Sequence of chain 1.A:
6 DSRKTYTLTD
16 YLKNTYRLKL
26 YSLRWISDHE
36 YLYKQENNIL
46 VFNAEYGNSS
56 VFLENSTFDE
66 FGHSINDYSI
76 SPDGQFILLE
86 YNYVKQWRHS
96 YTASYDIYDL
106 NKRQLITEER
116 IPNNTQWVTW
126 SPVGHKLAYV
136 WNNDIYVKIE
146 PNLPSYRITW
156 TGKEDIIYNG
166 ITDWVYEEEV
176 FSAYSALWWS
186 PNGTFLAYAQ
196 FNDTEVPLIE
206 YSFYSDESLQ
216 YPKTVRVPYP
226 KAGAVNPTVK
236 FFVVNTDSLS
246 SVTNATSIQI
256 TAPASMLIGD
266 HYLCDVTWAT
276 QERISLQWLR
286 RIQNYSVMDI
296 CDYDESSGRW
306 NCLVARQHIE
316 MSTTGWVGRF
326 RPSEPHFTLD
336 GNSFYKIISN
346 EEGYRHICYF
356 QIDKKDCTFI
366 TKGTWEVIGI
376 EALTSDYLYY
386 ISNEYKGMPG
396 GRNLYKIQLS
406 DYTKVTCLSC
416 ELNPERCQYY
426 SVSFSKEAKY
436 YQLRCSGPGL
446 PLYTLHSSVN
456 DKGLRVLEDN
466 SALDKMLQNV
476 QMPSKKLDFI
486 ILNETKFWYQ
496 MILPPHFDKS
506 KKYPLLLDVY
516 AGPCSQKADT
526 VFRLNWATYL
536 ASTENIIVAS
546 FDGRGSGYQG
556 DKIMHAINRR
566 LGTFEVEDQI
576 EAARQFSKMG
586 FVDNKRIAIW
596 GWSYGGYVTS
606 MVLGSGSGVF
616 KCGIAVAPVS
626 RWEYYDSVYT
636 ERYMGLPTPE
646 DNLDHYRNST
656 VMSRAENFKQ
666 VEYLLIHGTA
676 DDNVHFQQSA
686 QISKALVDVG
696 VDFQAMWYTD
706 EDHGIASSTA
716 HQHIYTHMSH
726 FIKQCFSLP

A small-molecule ligand and the protein it binds are described below.
Small molecule (SMILES): CC(=O)N[C@@H]1[C@@H](O)[C@H](O)[C@@H](CO)O[C@H]1O

Binding-site contacts:
Ligand atom O3 contacts residue TRP155 of chain 1.A at 4.4 Å.
Ligand atom C5 contacts residue ASN249 of chain 1.A at 3.6 Å.
Ligand atom C8 contacts residue ASN249 of chain 1.A at 4.2 Å.
Ligand atom C8 contacts residue TRP155 of chain 1.A at 3.5 Å (hydrophobic).
Ligand atom C2 contacts residue ASN249 of chain 1.A at 2.4 Å.
Ligand atom C3 contacts residue ASN249 of chain 1.A at 3.8 Å.
Ligand atom C1 contacts residue ASN249 of chain 1.A at 1.4 Å.
Ligand atom O5 contacts residue ASN249 of chain 1.A at 2.3 Å (h-bond).
Ligand atom N2 contacts residue TRP155 of chain 1.A at 3.5 Å.
Ligand atom C1 contacts residue TRP155 of chain 1.A at 3.6 Å (hydrophobic).
Ligand atom C5 contacts residue TRP155 of chain 1.A at 4.5 Å (hydrophobic).
Ligand atom C4 contacts residue ASN249 of chain 1.A at 4.1 Å.
Ligand atom N2 contacts residue ASN249 of chain 1.A at 2.9 Å (h-bond).
Ligand atom C7 contacts residue ASN249 of chain 1.A at 3.3 Å.
Ligand atom O7 contacts residue ASN249 of chain 1.A at 3.5 Å (h-bond).
Ligand atom C3 contacts residue TRP155 of chain 1.A at 3.9 Å (hydrophobic).
Ligand atom C7 contacts residue TRP155 of chain 1.A at 4.0 Å (hydrophobic).
Ligand atom C2 contacts residue TRP155 of chain 1.A at 4.1 Å (hydrophobic).